Sequence of chain 1.C:
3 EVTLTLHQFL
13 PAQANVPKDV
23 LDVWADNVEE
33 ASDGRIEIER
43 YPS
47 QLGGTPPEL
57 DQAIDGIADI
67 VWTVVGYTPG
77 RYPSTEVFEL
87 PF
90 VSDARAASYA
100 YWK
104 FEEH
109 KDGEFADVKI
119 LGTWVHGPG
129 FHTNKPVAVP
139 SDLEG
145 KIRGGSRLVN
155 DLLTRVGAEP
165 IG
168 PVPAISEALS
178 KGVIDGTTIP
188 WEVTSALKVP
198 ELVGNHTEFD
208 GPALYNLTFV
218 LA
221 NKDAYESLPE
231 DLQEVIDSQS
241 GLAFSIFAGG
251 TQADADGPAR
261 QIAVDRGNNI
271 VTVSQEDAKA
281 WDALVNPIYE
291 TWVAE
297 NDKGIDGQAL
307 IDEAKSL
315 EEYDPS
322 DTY

Binding-site contacts:
Ligand atom C2' contacts residue PHE11 of chain 1.C at 3.9 Å (hydrophobic).
Ligand atom O4' contacts residue TRP68 of chain 1.C at 3.8 Å.
Ligand atom C2' contacts residue VAL169 of chain 1.C at 3.8 Å (hydrophobic).
Ligand atom O4' contacts residue VAL18 of chain 1.C at 3.9 Å.
Ligand atom O2 contacts residue ARG147 of chain 1.C at 2.7 Å (salt-bridge).
Ligand atom O4' contacts residue GLU189 of chain 1.C at 2.4 Å (salt-bridge).
Ligand atom C3 contacts residue VAL169 of chain 1.C at 4.0 Å (hydrophobic).
Ligand atom O1 contacts residue TYR73 of chain 1.C at 2.6 Å (h-bond).
Ligand atom O4' contacts residue GLN252 of chain 1.C at 3.0 Å (h-bond).
Ligand atom C6' contacts residue HIS124 of chain 1.C at 3.9 Å.
Ligand atom C3' contacts residue LEU12 of chain 1.C at 4.0 Å (hydrophobic).
Ligand atom C1 contacts residue TYR73 of chain 1.C at 3.3 Å (hydrophobic).
Ligand atom C1 contacts residue LEU214 of chain 1.C at 3.6 Å (hydrophobic).
Ligand atom C6' contacts residue VAL190 of chain 1.C at 4.0 Å (hydrophobic).
Ligand atom C2 contacts residue TYR73 of chain 1.C at 3.2 Å (hydrophobic).
Ligand atom O1 contacts residue VAL169 of chain 1.C at 3.8 Å.
Ligand atom C2 contacts residue LEU214 of chain 1.C at 4.0 Å (hydrophobic).
Ligand atom C5' contacts residue GLN252 of chain 1.C at 3.3 Å.
Ligand atom C1 contacts residue ARG147 of chain 1.C at 3.2 Å.
Ligand atom C4' contacts residue GLN252 of chain 1.C at 3.2 Å.
Ligand atom O4' contacts residue VAL190 of chain 1.C at 3.8 Å.
Ligand atom O1 contacts residue GLY149 of chain 1.C at 3.4 Å.
Ligand atom C1' contacts residue PHE216 of chain 1.C at 3.8 Å (hydrophobic).
Ligand atom C5' contacts residue VAL190 of chain 1.C at 3.6 Å (hydrophobic).
Ligand atom O4' contacts residue LEU12 of chain 1.C at 3.7 Å.
Ligand atom C2 contacts residue VAL169 of chain 1.C at 3.6 Å (hydrophobic).
Ligand atom O2 contacts residue ILE186 of chain 1.C at 4.1 Å.
Ligand atom C6' contacts residue PRO187 of chain 1.C at 3.8 Å (hydrophobic).
Ligand atom O1 contacts residue ARG147 of chain 1.C at 2.6 Å (salt-bridge).
Ligand atom C4' contacts residue VAL190 of chain 1.C at 3.8 Å (hydrophobic).
Ligand atom O2 contacts residue LEU214 of chain 1.C at 3.4 Å.
Ligand atom C1 contacts residue VAL169 of chain 1.C at 3.9 Å (hydrophobic).
Ligand atom C6' contacts residue PHE216 of chain 1.C at 4.0 Å (hydrophobic).
Ligand atom C3' contacts residue TRP68 of chain 1.C at 3.9 Å (hydrophobic).
Ligand atom C3' contacts residue PHE216 of chain 1.C at 3.8 Å (hydrophobic).
Ligand atom C2' contacts residue PHE216 of chain 1.C at 3.6 Å (hydrophobic).
Ligand atom C5' contacts residue GLU189 of chain 1.C at 2.9 Å.
Ligand atom C3' contacts residue PHE11 of chain 1.C at 3.8 Å (hydrophobic).
Ligand atom C5' contacts residue PRO187 of chain 1.C at 4.0 Å (hydrophobic).
Ligand atom C4' contacts residue GLU189 of chain 1.C at 3.1 Å.

The small molecule below binds the protein below.
Small molecule (SMILES): O=C(O)/C=C/c1ccc(O)cc1